Binding-site contacts:
Ligand atom C6 contacts residue GLN779 of chain 1.C at 3.5 Å.
Ligand atom C5 contacts residue GLN779 of chain 1.C at 4.2 Å.
Ligand atom O5 contacts residue SER778 of chain 1.C at 3.4 Å (h-bond).
Ligand atom O5 contacts residue ASN776 of chain 1.C at 4.2 Å.
Ligand atom C7 contacts residue ASN776 of chain 1.C at 3.7 Å.
Ligand atom C6 contacts residue SER778 of chain 1.C at 4.5 Å.
Ligand atom O5 contacts residue GLN779 of chain 1.C at 4.3 Å.
Ligand atom C2 contacts residue ASN776 of chain 1.C at 3.5 Å.
Ligand atom C1 contacts residue ASN776 of chain 1.C at 3.4 Å.
Ligand atom C5 contacts residue SER778 of chain 1.C at 4.0 Å.
Ligand atom N2 contacts residue ASN776 of chain 1.C at 3.3 Å (h-bond).
Ligand atom O7 contacts residue ASN776 of chain 1.C at 4.2 Å.
Ligand atom C8 contacts residue ASN776 of chain 1.C at 3.9 Å.
Ligand atom C1 contacts residue SER778 of chain 1.C at 3.5 Å.
Ligand atom O6 contacts residue GLN779 of chain 1.C at 4.2 Å.

A small-molecule ligand and the protein it binds are described below.
Small molecule (SMILES): CC(=O)N[C@H]1[C@H](O[C@H]2[C@H](O)[C@@H](NC(C)=O)CO[C@@H]2CO)O[C@H](CO)[C@@H](O)[C@@H]1O

Sequence of chain 1.C:
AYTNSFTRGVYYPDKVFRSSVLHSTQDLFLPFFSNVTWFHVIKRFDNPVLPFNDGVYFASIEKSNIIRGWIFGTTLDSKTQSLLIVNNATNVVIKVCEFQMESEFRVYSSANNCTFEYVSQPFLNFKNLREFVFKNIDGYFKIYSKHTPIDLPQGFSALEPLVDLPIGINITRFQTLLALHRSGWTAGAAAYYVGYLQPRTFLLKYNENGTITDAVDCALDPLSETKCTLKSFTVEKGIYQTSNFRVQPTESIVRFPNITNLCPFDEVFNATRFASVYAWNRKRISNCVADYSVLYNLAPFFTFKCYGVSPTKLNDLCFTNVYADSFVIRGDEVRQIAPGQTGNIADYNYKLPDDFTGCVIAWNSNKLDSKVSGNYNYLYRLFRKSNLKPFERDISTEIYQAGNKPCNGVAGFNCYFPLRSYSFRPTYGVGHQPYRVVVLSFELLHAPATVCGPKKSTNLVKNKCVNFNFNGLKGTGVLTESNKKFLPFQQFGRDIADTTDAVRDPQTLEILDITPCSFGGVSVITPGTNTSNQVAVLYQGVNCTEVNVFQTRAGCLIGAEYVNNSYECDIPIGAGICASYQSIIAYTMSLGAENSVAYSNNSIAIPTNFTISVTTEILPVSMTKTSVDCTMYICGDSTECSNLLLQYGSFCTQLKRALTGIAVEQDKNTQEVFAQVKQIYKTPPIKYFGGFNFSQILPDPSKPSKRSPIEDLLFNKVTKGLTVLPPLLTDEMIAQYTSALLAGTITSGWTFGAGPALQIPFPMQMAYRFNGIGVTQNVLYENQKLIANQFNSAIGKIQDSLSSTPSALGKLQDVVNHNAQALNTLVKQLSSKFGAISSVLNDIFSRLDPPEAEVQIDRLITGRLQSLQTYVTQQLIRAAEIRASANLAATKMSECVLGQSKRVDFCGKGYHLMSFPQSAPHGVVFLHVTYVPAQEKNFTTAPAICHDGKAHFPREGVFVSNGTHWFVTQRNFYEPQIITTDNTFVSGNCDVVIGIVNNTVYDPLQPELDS